Binding-site contacts:
Ligand atom N2 contacts residue ASN237 of chain 43.E at 3.1 Å (h-bond).
Ligand atom C7 contacts residue ASN237 of chain 43.E at 3.7 Å.
Ligand atom C8 contacts residue NAG1 of chain 43.I at 4.3 Å.
Ligand atom C1 contacts residue GLY216 of chain 43.E at 4.3 Å.
Ligand atom N2 contacts residue GLY216 of chain 43.E at 2.6 Å (h-bond).
Ligand atom C3 contacts residue ASN237 of chain 43.E at 3.9 Å.
Ligand atom O7 contacts residue ASN218 of chain 43.E at 3.5 Å (h-bond).
Ligand atom C4 contacts residue ASN237 of chain 43.E at 4.3 Å.
Ligand atom O7 contacts residue GLY216 of chain 43.E at 3.9 Å.
Ligand atom C7 contacts residue ASN218 of chain 43.E at 3.4 Å.
Ligand atom C1 contacts residue ASN237 of chain 43.E at 1.4 Å.
Ligand atom C8 contacts residue ASN218 of chain 43.E at 2.8 Å.
Ligand atom C7 contacts residue NAG1 of chain 43.I at 4.4 Å.
Ligand atom C8 contacts residue GLY216 of chain 43.E at 2.1 Å.
Ligand atom N2 contacts residue ASN218 of chain 43.E at 4.4 Å.
Ligand atom C8 contacts residue LYS217 of chain 43.E at 3.9 Å.
Ligand atom C7 contacts residue GLY216 of chain 43.E at 2.7 Å.
Ligand atom O7 contacts residue ASN237 of chain 43.E at 3.8 Å.
Ligand atom O7 contacts residue NAG1 of chain 43.I at 3.7 Å.
Ligand atom C2 contacts residue GLY216 of chain 43.E at 3.9 Å.
Ligand atom C5 contacts residue ASN237 of chain 43.E at 3.6 Å.
Ligand atom O6 contacts residue ASN237 of chain 43.E at 4.4 Å.
Ligand atom O5 contacts residue ASN237 of chain 43.E at 2.3 Å (h-bond).
Ligand atom C2 contacts residue ASN237 of chain 43.E at 2.6 Å.

The protein below binds the small molecule below.
Small molecule (SMILES): CC(=O)N[C@H]1[C@H](O[C@H]2[C@H](O)[C@@H](NC(C)=O)CO[C@@H]2CO)O[C@H](CO)[C@@H](O[C@@H]2O[C@H](CO)[C@@H](O)[C@H](O)[C@@H]2O)[C@@H]1O

Sequence of chain 43.E:
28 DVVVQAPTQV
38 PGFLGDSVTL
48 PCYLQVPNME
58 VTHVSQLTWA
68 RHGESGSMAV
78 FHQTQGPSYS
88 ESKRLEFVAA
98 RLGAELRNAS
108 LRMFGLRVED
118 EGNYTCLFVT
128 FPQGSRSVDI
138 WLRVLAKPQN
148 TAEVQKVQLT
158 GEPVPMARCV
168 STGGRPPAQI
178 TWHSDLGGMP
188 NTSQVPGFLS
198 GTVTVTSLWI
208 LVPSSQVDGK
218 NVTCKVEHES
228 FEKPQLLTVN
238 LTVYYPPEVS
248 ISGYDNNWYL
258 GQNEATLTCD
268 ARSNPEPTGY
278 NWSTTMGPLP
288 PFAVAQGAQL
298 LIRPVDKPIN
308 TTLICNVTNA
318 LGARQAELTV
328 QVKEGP